The protein below binds the small molecule below.
Small molecule (SMILES): Nc1ccn([C@@H]2O[C@H](CO[P](=O)(O)O[C@H]3[C@@H](O)[C@H](n4cnc5c(N)ncnc54)O[C@@H]3COP(=O)=O)[C@@H](O[P](=O)(O)OC[C@H]3O[C@@H](n4cnc5c(N)ncnc54)[C@H](O)[C@@H]3O)[C@H]2O)c(=O)n1

Sequence of chain 1.A:
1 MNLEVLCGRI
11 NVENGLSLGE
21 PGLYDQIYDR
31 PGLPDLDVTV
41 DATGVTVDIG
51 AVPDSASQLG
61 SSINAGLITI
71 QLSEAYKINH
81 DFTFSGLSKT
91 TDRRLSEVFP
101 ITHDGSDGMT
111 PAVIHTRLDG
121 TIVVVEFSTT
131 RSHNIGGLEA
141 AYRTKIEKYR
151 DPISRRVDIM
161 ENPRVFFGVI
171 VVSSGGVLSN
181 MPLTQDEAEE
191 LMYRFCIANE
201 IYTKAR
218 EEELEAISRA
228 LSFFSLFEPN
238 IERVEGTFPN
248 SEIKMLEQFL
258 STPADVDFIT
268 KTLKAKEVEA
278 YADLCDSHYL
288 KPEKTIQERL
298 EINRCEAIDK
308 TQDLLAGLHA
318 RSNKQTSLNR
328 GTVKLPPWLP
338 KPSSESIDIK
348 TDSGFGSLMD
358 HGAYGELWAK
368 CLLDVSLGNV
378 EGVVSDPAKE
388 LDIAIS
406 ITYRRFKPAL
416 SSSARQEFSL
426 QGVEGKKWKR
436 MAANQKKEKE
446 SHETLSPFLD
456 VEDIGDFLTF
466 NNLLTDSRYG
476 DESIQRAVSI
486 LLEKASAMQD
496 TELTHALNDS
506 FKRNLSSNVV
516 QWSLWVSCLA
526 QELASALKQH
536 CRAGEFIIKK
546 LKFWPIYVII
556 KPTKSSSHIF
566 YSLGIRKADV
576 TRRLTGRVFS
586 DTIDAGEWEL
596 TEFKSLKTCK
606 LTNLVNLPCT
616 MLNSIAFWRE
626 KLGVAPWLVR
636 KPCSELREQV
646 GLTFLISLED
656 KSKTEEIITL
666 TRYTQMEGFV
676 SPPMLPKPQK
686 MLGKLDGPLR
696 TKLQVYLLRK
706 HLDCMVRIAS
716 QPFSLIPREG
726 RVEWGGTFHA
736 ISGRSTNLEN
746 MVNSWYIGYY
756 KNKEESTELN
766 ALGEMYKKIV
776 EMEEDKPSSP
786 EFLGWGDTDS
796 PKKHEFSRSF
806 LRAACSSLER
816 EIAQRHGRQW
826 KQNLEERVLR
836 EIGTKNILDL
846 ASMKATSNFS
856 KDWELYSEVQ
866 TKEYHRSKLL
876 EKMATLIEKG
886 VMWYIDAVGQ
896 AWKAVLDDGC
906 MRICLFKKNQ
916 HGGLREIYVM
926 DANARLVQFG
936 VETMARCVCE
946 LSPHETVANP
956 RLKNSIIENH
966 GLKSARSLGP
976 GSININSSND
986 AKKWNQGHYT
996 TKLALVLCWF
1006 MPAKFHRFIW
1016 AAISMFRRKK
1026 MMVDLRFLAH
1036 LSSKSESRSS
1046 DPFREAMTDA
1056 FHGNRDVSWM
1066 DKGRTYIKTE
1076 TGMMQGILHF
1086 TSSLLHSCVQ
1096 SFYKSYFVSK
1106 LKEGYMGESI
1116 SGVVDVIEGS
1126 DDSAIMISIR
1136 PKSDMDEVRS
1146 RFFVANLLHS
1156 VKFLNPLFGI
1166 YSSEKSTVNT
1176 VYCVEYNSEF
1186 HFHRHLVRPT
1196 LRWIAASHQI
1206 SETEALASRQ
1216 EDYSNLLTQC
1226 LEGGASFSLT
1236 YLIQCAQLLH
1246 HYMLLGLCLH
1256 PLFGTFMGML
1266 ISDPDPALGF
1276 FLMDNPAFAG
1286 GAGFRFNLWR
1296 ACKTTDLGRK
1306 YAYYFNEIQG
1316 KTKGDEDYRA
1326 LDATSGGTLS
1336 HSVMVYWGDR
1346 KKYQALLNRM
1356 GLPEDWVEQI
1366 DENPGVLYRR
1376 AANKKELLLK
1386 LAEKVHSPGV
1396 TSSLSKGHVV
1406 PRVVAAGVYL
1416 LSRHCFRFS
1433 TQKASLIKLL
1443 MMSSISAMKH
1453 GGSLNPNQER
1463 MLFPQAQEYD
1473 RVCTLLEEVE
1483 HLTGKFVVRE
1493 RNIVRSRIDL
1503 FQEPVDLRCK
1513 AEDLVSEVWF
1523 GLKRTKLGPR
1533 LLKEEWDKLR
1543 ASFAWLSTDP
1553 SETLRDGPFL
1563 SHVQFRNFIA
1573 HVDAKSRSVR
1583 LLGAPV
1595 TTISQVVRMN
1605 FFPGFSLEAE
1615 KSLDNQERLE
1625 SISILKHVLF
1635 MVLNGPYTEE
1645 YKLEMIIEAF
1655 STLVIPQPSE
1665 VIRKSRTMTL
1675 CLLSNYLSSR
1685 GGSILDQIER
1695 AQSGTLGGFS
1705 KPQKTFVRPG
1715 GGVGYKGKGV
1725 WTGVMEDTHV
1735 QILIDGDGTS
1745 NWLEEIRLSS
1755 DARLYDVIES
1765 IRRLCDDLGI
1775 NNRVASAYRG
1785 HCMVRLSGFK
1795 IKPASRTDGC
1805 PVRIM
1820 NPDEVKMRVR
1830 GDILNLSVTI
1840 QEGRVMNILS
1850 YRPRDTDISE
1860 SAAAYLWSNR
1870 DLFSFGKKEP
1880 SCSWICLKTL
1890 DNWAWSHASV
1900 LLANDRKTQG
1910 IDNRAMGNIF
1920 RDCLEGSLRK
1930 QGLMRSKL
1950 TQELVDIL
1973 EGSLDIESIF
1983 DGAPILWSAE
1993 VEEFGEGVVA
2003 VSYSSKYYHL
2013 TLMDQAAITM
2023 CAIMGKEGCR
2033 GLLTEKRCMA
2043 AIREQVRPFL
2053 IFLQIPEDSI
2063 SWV

Binding-site contacts:
Ligand atom N6 contacts residue 2KH1 of chain 1.F at 3.2 Å (h-bond).
Ligand atom C2' contacts residue 2KH1 of chain 1.F at 4.0 Å.
Ligand atom C6 contacts residue 2KH1 of chain 1.F at 3.5 Å.
Ligand atom O5' contacts residue ARG1197 of chain 1.A at 3.6 Å.
Ligand atom C8 contacts residue 2KH1 of chain 1.F at 4.2 Å.
Ligand atom O3' contacts residue SER1125 of chain 1.A at 3.9 Å.
Ligand atom P contacts residue GLN1224 of chain 1.A at 4.0 Å.
Ligand atom OP2 contacts residue GLN1204 of chain 1.A at 2.6 Å (h-bond).
Ligand atom O5' contacts residue GLN1224 of chain 1.A at 3.4 Å (h-bond).
Ligand atom P contacts residue SER1183 of chain 1.A at 4.2 Å.
Ligand atom O2' contacts residue SER1125 of chain 1.A at 3.0 Å (h-bond).
Ligand atom O5' contacts residue GLN1204 of chain 1.A at 3.6 Å.
Ligand atom O2' contacts residue ASN1182 of chain 1.A at 4.2 Å.
Ligand atom O2' contacts residue TRP1198 of chain 1.A at 4.4 Å.
Ligand atom C2 contacts residue HIS1084 of chain 1.A at 3.4 Å.
Ligand atom N3 contacts residue HIS1084 of chain 1.A at 3.7 Å.
Ligand atom C3' contacts residue 2KH1 of chain 1.F at 3.8 Å.
Ligand atom C3' contacts residue ASP1126 of chain 1.A at 4.2 Å.
Ligand atom OP1 contacts residue TYR754 of chain 1.A at 4.2 Å.
Ligand atom O3' contacts residue ASP1126 of chain 1.A at 2.9 Å (salt-bridge).
Ligand atom C5' contacts residue ARG1197 of chain 1.A at 3.6 Å.
Ligand atom N3 contacts residue 2KH1 of chain 1.F at 4.3 Å.
Ligand atom O3' contacts residue 2KH1 of chain 1.F at 3.1 Å (h-bond).
Ligand atom C2' contacts residue SER1125 of chain 1.A at 3.7 Å.
Ligand atom C5 contacts residue 2KH1 of chain 1.F at 3.6 Å.
Ligand atom OP1 contacts residue GLN1224 of chain 1.A at 4.2 Å.
Ligand atom O2' contacts residue ASP1126 of chain 1.A at 4.2 Å.
Ligand atom O2' contacts residue ASN1182 of chain 1.A at 3.6 Å.
Ligand atom P contacts residue GLN1204 of chain 1.A at 3.3 Å.
Ligand atom C4 contacts residue 2KH1 of chain 1.F at 4.0 Å.
Ligand atom O4' contacts residue ASN1182 of chain 1.A at 4.1 Å.
Ligand atom N1 contacts residue 2KH1 of chain 1.F at 3.7 Å.
Ligand atom OP1 contacts residue SER1183 of chain 1.A at 2.8 Å (h-bond).
Ligand atom OP1 contacts residue ARG1197 of chain 1.A at 3.5 Å (salt-bridge).
Ligand atom OP1 contacts residue ARG1197 of chain 1.A at 3.9 Å.
Ligand atom C5' contacts residue GLN1204 of chain 1.A at 4.0 Å.
Ligand atom N7 contacts residue 2KH1 of chain 1.F at 3.7 Å.
Ligand atom O4' contacts residue GLN1224 of chain 1.A at 4.2 Å.
Ligand atom C4' contacts residue ARG1197 of chain 1.A at 4.2 Å.
Ligand atom C2 contacts residue 2KH1 of chain 1.F at 4.1 Å.